Binding-site contacts:
Ligand atom C5 contacts residue ASN14 of chain 1.C at 3.5 Å.
Ligand atom C3 contacts residue HIS230 of chain 1.C at 3.6 Å.
Ligand atom C contacts residue ALA12 of chain 1.C at 3.3 Å (hydrophobic).
Ligand atom C14 contacts residue SER78 of chain 1.C at 2.4 Å.
Ligand atom O contacts residue HIS230 of chain 1.C at 2.8 Å (h-bond).
Ligand atom F contacts residue ILE132 of chain 1.C at 3.5 Å.
Ligand atom O1 contacts residue LEU79 of chain 1.C at 3.2 Å (h-bond).
Ligand atom C4 contacts residue ASN14 of chain 1.C at 3.3 Å.
Ligand atom O1 contacts residue ALA12 of chain 1.C at 3.2 Å (h-bond).
Ligand atom F1 contacts residue ALA12 of chain 1.C at 2.9 Å.
Ligand atom O1 contacts residue SER78 of chain 1.C at 2.6 Å (h-bond).
Ligand atom C14 contacts residue HIS230 of chain 1.C at 3.6 Å.
Ligand atom C21 contacts residue PHE179 of chain 1.C at 3.8 Å (hydrophobic).
Ligand atom C6 contacts residue ASN14 of chain 1.C at 3.6 Å.
Ligand atom F2 contacts residue ALA12 of chain 1.C at 3.8 Å.
Ligand atom C3 contacts residue ASN14 of chain 1.C at 3.3 Å.
Ligand atom C15 contacts residue VAL204 of chain 1.C at 3.8 Å (hydrophobic).
Ligand atom C19 contacts residue VAL204 of chain 1.C at 3.4 Å (hydrophobic).
Ligand atom C1 contacts residue ALA12 of chain 1.C at 3.5 Å (hydrophobic).
Ligand atom C18 contacts residue SER78 of chain 1.C at 2.7 Å.
Ligand atom C12 contacts residue PHE155 of chain 1.C at 3.7 Å (hydrophobic).
Ligand atom CL contacts residue ALA128 of chain 1.C at 3.5 Å.
Ligand atom C16 contacts residue SER78 of chain 1.C at 3.5 Å.
Ligand atom C10 contacts residue ALA143 of chain 1.C at 3.9 Å (hydrophobic).
Ligand atom F1 contacts residue PHE179 of chain 1.C at 2.9 Å.
Ligand atom C2 contacts residue ASN14 of chain 1.C at 3.4 Å.
Ligand atom C2 contacts residue ALA12 of chain 1.C at 3.5 Å (hydrophobic).
Ligand atom C13 contacts residue ALA12 of chain 1.C at 3.2 Å (hydrophobic).
Ligand atom C8 contacts residue PHE170 of chain 1.C at 3.5 Å (hydrophobic).
Ligand atom C15 contacts residue SER78 of chain 1.C at 2.9 Å.
Ligand atom C contacts residue LEU13 of chain 1.C at 3.8 Å (hydrophobic).
Ligand atom C11 contacts residue LEU151 of chain 1.C at 3.8 Å (hydrophobic).
Ligand atom C11 contacts residue ALA143 of chain 1.C at 3.7 Å (hydrophobic).
Ligand atom O contacts residue SER78 of chain 1.C at 3.0 Å (h-bond).
Ligand atom C13 contacts residue HIS230 of chain 1.C at 3.8 Å.
Ligand atom C1 contacts residue ASN14 of chain 1.C at 3.5 Å.
Ligand atom C17 contacts residue SER78 of chain 1.C at 2.9 Å.
Ligand atom C5 contacts residue PHE155 of chain 1.C at 3.7 Å (hydrophobic).
Ligand atom C18 contacts residue LEU79 of chain 1.C at 3.7 Å (hydrophobic).
Ligand atom C1 contacts residue PHE155 of chain 1.C at 3.8 Å (hydrophobic).

The protein below binds the small molecule below.
Small molecule (SMILES): Cc1c(COC(=O)[C@H]2C(/C=C(/Cl)C(F)(F)F)C2(C)C)cccc1-c1ccccc1

Sequence of chain 1.C:
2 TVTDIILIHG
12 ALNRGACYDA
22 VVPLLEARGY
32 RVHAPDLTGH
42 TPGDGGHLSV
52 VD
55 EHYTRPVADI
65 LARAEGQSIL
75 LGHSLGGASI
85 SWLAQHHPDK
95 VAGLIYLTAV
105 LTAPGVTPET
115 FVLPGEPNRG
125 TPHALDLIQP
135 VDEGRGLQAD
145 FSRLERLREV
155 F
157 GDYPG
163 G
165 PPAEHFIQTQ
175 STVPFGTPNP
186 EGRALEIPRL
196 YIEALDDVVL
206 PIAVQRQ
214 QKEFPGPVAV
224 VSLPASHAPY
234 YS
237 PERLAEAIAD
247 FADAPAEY